Binding-site contacts:
Ligand atom N1 contacts residue HIS628 of chain 1.C at 2.3 Å (h-bond).
Ligand atom N3 contacts residue HIS628 of chain 1.C at 4.3 Å.
Ligand atom O2 contacts residue HIS630 of chain 1.F at 3.5 Å.
Ligand atom C5 contacts residue HIS628 of chain 1.C at 3.9 Å.
Ligand atom C6 contacts residue PHE629 of chain 1.C at 4.0 Å (hydrophobic).
Ligand atom N1 contacts residue HIS630 of chain 1.F at 4.2 Å.
Ligand atom N4 contacts residue HIS630 of chain 1.F at 3.0 Å.
Ligand atom C2 contacts residue GLY627 of chain 1.C at 4.1 Å.
Ligand atom N3 contacts residue HIS630 of chain 1.F at 2.6 Å (h-bond).
Ligand atom N4 contacts residue PHE629 of chain 1.F at 4.4 Å.
Ligand atom C2 contacts residue HIS628 of chain 1.C at 3.3 Å.
Ligand atom N1 contacts residue PHE629 of chain 1.C at 4.2 Å.
Ligand atom N4 contacts residue PRO631 of chain 1.F at 4.4 Å.
Ligand atom O2 contacts residue GLY627 of chain 1.C at 3.4 Å.
Ligand atom C5 contacts residue PHE629 of chain 1.F at 4.0 Å (hydrophobic).
Ligand atom C4 contacts residue HIS630 of chain 1.F at 3.2 Å.
Ligand atom O2 contacts residue ASP626 of chain 1.C at 3.6 Å (salt-bridge).
Ligand atom C2 contacts residue HIS630 of chain 1.F at 3.2 Å.
Ligand atom O2 contacts residue HIS628 of chain 1.C at 3.4 Å (h-bond).
Ligand atom C4 contacts residue HIS628 of chain 1.C at 4.5 Å.
Ligand atom C6 contacts residue HIS628 of chain 1.C at 2.7 Å.
Ligand atom N1 contacts residue TRP607 of chain 1.F at 4.5 Å.
Ligand atom C5 contacts residue HIS630 of chain 1.F at 4.3 Å.

Sequence of chain 1.F:
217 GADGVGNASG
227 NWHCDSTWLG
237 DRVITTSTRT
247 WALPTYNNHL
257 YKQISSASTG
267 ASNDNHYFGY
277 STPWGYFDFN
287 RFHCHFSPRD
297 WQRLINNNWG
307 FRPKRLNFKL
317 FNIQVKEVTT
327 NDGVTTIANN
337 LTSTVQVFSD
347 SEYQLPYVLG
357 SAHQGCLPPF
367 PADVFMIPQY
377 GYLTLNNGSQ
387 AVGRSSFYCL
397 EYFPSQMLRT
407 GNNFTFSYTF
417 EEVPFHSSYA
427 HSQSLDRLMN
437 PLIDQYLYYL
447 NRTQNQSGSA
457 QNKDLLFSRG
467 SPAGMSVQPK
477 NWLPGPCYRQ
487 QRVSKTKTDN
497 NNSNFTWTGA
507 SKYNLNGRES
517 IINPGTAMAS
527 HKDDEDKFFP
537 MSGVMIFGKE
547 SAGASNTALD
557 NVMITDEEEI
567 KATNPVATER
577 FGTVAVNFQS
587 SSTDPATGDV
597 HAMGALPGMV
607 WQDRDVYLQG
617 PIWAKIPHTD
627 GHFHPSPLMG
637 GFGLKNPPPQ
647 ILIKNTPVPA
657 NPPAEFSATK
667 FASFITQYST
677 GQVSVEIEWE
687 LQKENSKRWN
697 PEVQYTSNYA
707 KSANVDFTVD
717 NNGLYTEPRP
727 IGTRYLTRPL

This protein binds this small molecule.
Small molecule (SMILES): Nc1ccnc(=O)[nH]1

Sequence of chain 1.C:
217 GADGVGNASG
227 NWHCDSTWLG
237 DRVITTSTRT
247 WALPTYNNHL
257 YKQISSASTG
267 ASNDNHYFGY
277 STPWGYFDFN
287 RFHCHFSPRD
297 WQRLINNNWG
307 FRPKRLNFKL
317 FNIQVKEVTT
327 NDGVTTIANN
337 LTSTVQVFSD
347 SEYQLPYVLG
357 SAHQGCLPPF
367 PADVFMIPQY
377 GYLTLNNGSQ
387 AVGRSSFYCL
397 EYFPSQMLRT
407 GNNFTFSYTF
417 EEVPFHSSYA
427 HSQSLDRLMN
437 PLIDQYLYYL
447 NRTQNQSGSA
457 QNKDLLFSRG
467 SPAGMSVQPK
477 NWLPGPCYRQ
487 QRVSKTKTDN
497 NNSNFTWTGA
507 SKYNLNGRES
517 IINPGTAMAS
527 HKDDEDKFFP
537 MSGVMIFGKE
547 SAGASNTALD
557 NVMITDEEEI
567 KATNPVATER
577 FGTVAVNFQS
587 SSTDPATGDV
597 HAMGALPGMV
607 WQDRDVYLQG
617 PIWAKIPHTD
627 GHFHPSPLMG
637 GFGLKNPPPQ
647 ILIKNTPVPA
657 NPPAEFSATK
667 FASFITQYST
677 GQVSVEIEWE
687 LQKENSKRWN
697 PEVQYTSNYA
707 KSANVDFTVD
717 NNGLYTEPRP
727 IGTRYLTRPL